Sequence of chain 6.A:
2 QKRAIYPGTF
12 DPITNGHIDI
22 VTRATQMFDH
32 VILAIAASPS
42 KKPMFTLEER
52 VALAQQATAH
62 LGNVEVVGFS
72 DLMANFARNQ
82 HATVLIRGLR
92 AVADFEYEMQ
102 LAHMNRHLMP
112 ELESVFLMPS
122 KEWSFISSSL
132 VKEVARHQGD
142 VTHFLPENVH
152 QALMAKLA

This protein binds this small molecule.
Small molecule (SMILES): Oc1cccc2nc(C(F)(F)F)[nH]c12

Sequence of chain 1.A:
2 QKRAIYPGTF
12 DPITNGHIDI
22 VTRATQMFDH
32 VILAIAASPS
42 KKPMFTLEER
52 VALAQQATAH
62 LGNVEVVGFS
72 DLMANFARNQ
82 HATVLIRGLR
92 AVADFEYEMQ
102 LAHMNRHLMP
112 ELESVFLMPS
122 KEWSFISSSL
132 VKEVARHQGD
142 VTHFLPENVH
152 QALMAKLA

Binding-site contacts:
Ligand atom F contacts residue HIS138 of chain 6.A at 3.1 Å.
Ligand atom C2 contacts residue VAL135 of chain 6.A at 3.6 Å (hydrophobic).
Ligand atom O contacts residue LEU73 of chain 1.A at 3.5 Å.
Ligand atom C contacts residue LEU73 of chain 1.A at 3.6 Å (hydrophobic).
Ligand atom C3 contacts residue VAL135 of chain 6.A at 3.9 Å (hydrophobic).
Ligand atom C1 contacts residue LEU109 of chain 1.A at 3.7 Å (hydrophobic).
Ligand atom F1 contacts residue PHE70 of chain 1.A at 3.9 Å.
Ligand atom O contacts residue ALA75 of chain 1.A at 3.2 Å (h-bond).
Ligand atom C2 contacts residue LEU102 of chain 1.A at 3.4 Å (hydrophobic).
Ligand atom C1 contacts residue MET105 of chain 1.A at 3.8 Å (hydrophobic).
Ligand atom F contacts residue GLU134 of chain 6.A at 3.4 Å.
Ligand atom F1 contacts residue ALA37 of chain 1.A at 4.0 Å.
Ligand atom C5 contacts residue MET74 of chain 1.A at 3.9 Å (hydrophobic).
Ligand atom F1 contacts residue MET74 of chain 1.A at 3.7 Å.
Ligand atom F contacts residue SO41 of chain 1.D at 3.8 Å.
Ligand atom F2 contacts residue MET74 of chain 1.A at 3.9 Å.
Ligand atom C1 contacts residue ASN106 of chain 1.A at 3.1 Å.
Ligand atom C1 contacts residue LEU102 of chain 1.A at 3.7 Å (hydrophobic).
Ligand atom C7 contacts residue ASP72 of chain 1.A at 4.0 Å.
Ligand atom O contacts residue MET74 of chain 1.A at 3.3 Å.
Ligand atom N1 contacts residue LEU73 of chain 1.A at 3.8 Å.
Ligand atom F2 contacts residue HIS138 of chain 6.A at 3.3 Å.
Ligand atom O contacts residue LEU109 of chain 1.A at 3.8 Å.
Ligand atom N1 contacts residue MET74 of chain 1.A at 2.9 Å (h-bond).
Ligand atom C2 contacts residue MET105 of chain 1.A at 3.6 Å (hydrophobic).
Ligand atom C1 contacts residue VAL135 of chain 6.A at 4.1 Å (hydrophobic).
Ligand atom F2 contacts residue ASP72 of chain 1.A at 2.9 Å.
Ligand atom C contacts residue LEU109 of chain 1.A at 4.1 Å (hydrophobic).
Ligand atom C5 contacts residue GLU134 of chain 6.A at 3.9 Å.
Ligand atom C contacts residue ASN106 of chain 1.A at 3.2 Å.
Ligand atom C6 contacts residue MET74 of chain 1.A at 3.8 Å (hydrophobic).
Ligand atom N contacts residue GLU134 of chain 6.A at 2.8 Å (salt-bridge).
Ligand atom C3 contacts residue GLU134 of chain 6.A at 4.0 Å.
Ligand atom C4 contacts residue GLU134 of chain 6.A at 3.7 Å.
Ligand atom C3 contacts residue LEU102 of chain 1.A at 3.7 Å (hydrophobic).
Ligand atom C contacts residue MET74 of chain 1.A at 3.9 Å (hydrophobic).
Ligand atom C7 contacts residue HIS138 of chain 6.A at 3.8 Å.
Ligand atom O contacts residue ASN106 of chain 1.A at 2.6 Å (h-bond).
Ligand atom C6 contacts residue LEU73 of chain 1.A at 3.7 Å (hydrophobic).
Ligand atom F2 contacts residue LEU73 of chain 1.A at 3.8 Å.